Binding-site contacts:
Ligand atom CD contacts residue LEU16 of chain 1.A at 4.2 Å (hydrophobic).
Ligand atom OE1 contacts residue ARG128 of chain 1.A at 2.7 Å (salt-bridge).
Ligand atom OE1 contacts residue TYR17 of chain 1.A at 3.7 Å.
Ligand atom NE2 contacts residue TYR17 of chain 1.A at 4.4 Å.
Ligand atom OE1 contacts residue LEU16 of chain 1.A at 4.5 Å.
Ligand atom CG contacts residue LEU16 of chain 1.A at 3.8 Å (hydrophobic).
Ligand atom CD contacts residue TYR17 of chain 1.A at 4.2 Å (hydrophobic).
Ligand atom N contacts residue ARG128 of chain 1.A at 3.7 Å.
Ligand atom NE2 contacts residue ASN148 of chain 1.A at 4.4 Å.
Ligand atom CD contacts residue ARG128 of chain 1.A at 3.7 Å.
Ligand atom NE2 contacts residue ARG128 of chain 1.A at 4.0 Å.

A small-molecule ligand and the protein it binds are described below.
Small molecule (SMILES): NC(=O)CC[C@H](N)C(=O)O

Sequence of chain 1.A:
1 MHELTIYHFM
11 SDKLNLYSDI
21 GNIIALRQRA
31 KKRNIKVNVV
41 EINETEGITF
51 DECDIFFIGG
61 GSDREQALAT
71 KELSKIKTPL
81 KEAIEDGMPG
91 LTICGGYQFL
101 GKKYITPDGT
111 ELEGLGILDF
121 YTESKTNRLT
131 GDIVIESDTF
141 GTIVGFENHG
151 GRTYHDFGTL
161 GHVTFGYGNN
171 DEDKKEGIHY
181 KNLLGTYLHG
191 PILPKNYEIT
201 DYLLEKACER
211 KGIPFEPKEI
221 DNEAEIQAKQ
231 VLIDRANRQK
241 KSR